Binding-site contacts:
Ligand atom O1 contacts residue GLY68 of chain 1.C at 4.2 Å.
Ligand atom CL2 contacts residue PHE22 of chain 1.C at 3.4 Å.
Ligand atom CL4 contacts residue VAL123 of chain 1.C at 3.6 Å.
Ligand atom C2 contacts residue SER20 of chain 1.C at 4.3 Å.
Ligand atom C5 contacts residue VAL123 of chain 1.C at 4.1 Å (hydrophobic).
Ligand atom C6 contacts residue VAL123 of chain 1.C at 4.4 Å (hydrophobic).
Ligand atom CL3 contacts residue VAL191 of chain 1.C at 4.2 Å.
Ligand atom C4 contacts residue PRO164 of chain 1.C at 4.1 Å (hydrophobic).
Ligand atom C3 contacts residue VAL191 of chain 1.C at 4.0 Å (hydrophobic).
Ligand atom CL5 contacts residue PHE147 of chain 1.C at 3.6 Å.
Ligand atom CL3 contacts residue PHE22 of chain 1.C at 4.1 Å.
Ligand atom CL1 contacts residue GLY23 of chain 1.C at 3.5 Å.
Ligand atom O1 contacts residue SER20 of chain 1.C at 2.8 Å (h-bond).
Ligand atom CL5 contacts residue VAL123 of chain 1.C at 4.2 Å.
Ligand atom CL5 contacts residue HIS122 of chain 1.C at 3.4 Å.
Ligand atom CL1 contacts residue GLY68 of chain 1.C at 4.0 Å.
Ligand atom CL4 contacts residue PRO164 of chain 1.C at 3.9 Å.
Ligand atom CL3 contacts residue PRO164 of chain 1.C at 3.6 Å.
Ligand atom CL2 contacts residue LEU26 of chain 1.C at 3.9 Å.
Ligand atom C4 contacts residue PHE22 of chain 1.C at 3.7 Å (hydrophobic).
Ligand atom CL4 contacts residue HIS124 of chain 1.C at 4.0 Å.
Ligand atom CL5 contacts residue HIS124 of chain 1.C at 3.9 Å.
Ligand atom C1 contacts residue SER20 of chain 1.C at 3.6 Å.
Ligand atom C6 contacts residue PHE147 of chain 1.C at 4.2 Å (hydrophobic).
Ligand atom C3 contacts residue PHE22 of chain 1.C at 3.4 Å (hydrophobic).
Ligand atom C4 contacts residue VAL191 of chain 1.C at 4.3 Å (hydrophobic).
Ligand atom C1 contacts residue PHE22 of chain 1.C at 4.1 Å (hydrophobic).
Ligand atom CL1 contacts residue VAL191 of chain 1.C at 4.3 Å.
Ligand atom CL2 contacts residue PHE83 of chain 1.C at 3.8 Å.
Ligand atom CL1 contacts residue PHE67 of chain 1.C at 3.7 Å.
Ligand atom CL2 contacts residue VAL191 of chain 1.C at 3.4 Å.
Ligand atom CL4 contacts residue TYR87 of chain 1.C at 3.0 Å.
Ligand atom C6 contacts residue SER20 of chain 1.C at 4.4 Å.
Ligand atom CL1 contacts residue SER20 of chain 1.C at 4.3 Å.
Ligand atom CL3 contacts residue GLU85 of chain 1.C at 3.3 Å.
Ligand atom CL1 contacts residue PHE22 of chain 1.C at 4.3 Å.
Ligand atom C2 contacts residue PHE22 of chain 1.C at 3.7 Å (hydrophobic).
Ligand atom CL4 contacts residue PHE147 of chain 1.C at 4.2 Å.
Ligand atom C5 contacts residue PRO164 of chain 1.C at 4.2 Å (hydrophobic).
Ligand atom CL3 contacts residue ILE189 of chain 1.C at 4.0 Å.

A protein and the small-molecule ligand that binds it are described below.
Small molecule (SMILES): Oc1c(Cl)c(Cl)c(Cl)c(Cl)c1Cl

Sequence of chain 1.C:
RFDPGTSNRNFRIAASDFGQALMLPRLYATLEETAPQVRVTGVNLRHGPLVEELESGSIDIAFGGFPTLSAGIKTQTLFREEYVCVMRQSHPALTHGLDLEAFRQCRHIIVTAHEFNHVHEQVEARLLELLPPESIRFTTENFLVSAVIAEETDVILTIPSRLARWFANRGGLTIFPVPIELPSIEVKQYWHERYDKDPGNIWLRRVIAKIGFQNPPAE